The small molecule below binds the protein below.
Small molecule (SMILES): NC(=O)C(=O)O

Binding-site contacts:
Ligand atom C2 contacts residue VAL88 of chain 7.A at 4.4 Å (hydrophobic).
Ligand atom O1 contacts residue TYR48 of chain 7.A at 4.5 Å.
Ligand atom O2 contacts residue ILE95 of chain 7.A at 3.7 Å.
Ligand atom O1 contacts residue GLN38 of chain 7.A at 4.4 Å.
Ligand atom O1 contacts residue PHE87 of chain 7.A at 3.8 Å.
Ligand atom O2 contacts residue VAL88 of chain 7.A at 4.4 Å.
Ligand atom C2 contacts residue PHE87 of chain 7.A at 4.4 Å (hydrophobic).
Ligand atom C1 contacts residue TYR16 of chain 7.A at 3.5 Å (hydrophobic).
Ligand atom N1 contacts residue TRP84 of chain 7.A at 3.7 Å.
Ligand atom O1 contacts residue PHE26 of chain 7.A at 3.9 Å.
Ligand atom O3 contacts residue VAL88 of chain 7.A at 4.2 Å.
Ligand atom C1 contacts residue TRP84 of chain 7.A at 3.7 Å (hydrophobic).
Ligand atom C2 contacts residue TRP84 of chain 7.A at 4.1 Å (hydrophobic).
Ligand atom N1 contacts residue TYR16 of chain 7.A at 2.6 Å (h-bond).
Ligand atom O1 contacts residue TYR16 of chain 7.A at 3.9 Å.
Ligand atom O2 contacts residue PHE87 of chain 7.A at 3.8 Å.
Ligand atom O3 contacts residue TYR16 of chain 7.A at 4.1 Å.
Ligand atom O1 contacts residue TYR30 of chain 7.A at 4.2 Å.
Ligand atom C1 contacts residue PHE87 of chain 7.A at 4.4 Å (hydrophobic).
Ligand atom O1 contacts residue TRP84 of chain 7.A at 3.6 Å.
Ligand atom O2 contacts residue PHE26 of chain 7.A at 4.2 Å.
Ligand atom O3 contacts residue GLN98 of chain 7.A at 4.3 Å.
Ligand atom C2 contacts residue TYR16 of chain 7.A at 4.0 Å (hydrophobic).
Ligand atom O3 contacts residue TRP84 of chain 7.A at 4.3 Å.
Ligand atom N1 contacts residue GLN38 of chain 7.A at 3.9 Å.
Ligand atom C2 contacts residue ILE95 of chain 7.A at 4.0 Å (hydrophobic).
Ligand atom O3 contacts residue ILE95 of chain 7.A at 4.0 Å.

Sequence of chain 7.A:
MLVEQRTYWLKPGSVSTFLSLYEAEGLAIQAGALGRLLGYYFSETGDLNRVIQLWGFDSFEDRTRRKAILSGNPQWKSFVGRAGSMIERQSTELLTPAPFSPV